Binding-site contacts:
Ligand atom O1B contacts residue TYR33 of chain 1.B at 2.6 Å (h-bond).
Ligand atom C7 contacts residue TYR98 of chain 1.A at 3.6 Å (hydrophobic).
Ligand atom O4 contacts residue ARG101 of chain 1.A at 2.8 Å (salt-bridge).
Ligand atom O5 contacts residue ARG101 of chain 1.A at 3.3 Å (salt-bridge).
Ligand atom O5 contacts residue GLY104 of chain 1.B at 3.7 Å.
Ligand atom O5 contacts residue TYR33 of chain 1.B at 4.0 Å.
Ligand atom O5 contacts residue TYR98 of chain 1.A at 3.8 Å.
Ligand atom C3 contacts residue ARG101 of chain 1.A at 3.9 Å.
Ligand atom C1 contacts residue ARG52 of chain 1.B at 3.7 Å.
Ligand atom O4 contacts residue GLY104 of chain 1.B at 2.7 Å (h-bond).
Ligand atom C4 contacts residue GLY104 of chain 1.B at 3.6 Å.
Ligand atom C3 contacts residue ARG33 of chain 1.A at 3.8 Å.
Ligand atom O5 contacts residue SER97 of chain 1.A at 2.7 Å (h-bond).
Ligand atom C4 contacts residue GLU107 of chain 1.B at 3.1 Å.
Ligand atom O7 contacts residue ASN31 of chain 1.A at 3.5 Å (h-bond).
Ligand atom O5 contacts residue ARG33 of chain 1.A at 3.7 Å.
Ligand atom O4 contacts residue HIS102 of chain 1.B at 3.2 Å (h-bond).
Ligand atom O7 contacts residue ASN56 of chain 1.B at 3.3 Å (h-bond).
Ligand atom C3 contacts residue TYR33 of chain 1.B at 3.8 Å (hydrophobic).
Ligand atom O4 contacts residue ARG33 of chain 1.A at 3.8 Å.
Ligand atom C4 contacts residue ARG101 of chain 1.A at 3.9 Å.
Ligand atom O7 contacts residue TYR98 of chain 1.A at 3.8 Å.
Ligand atom C4 contacts residue HIS102 of chain 1.B at 3.9 Å.
Ligand atom C5 contacts residue SER97 of chain 1.A at 3.6 Å.
Ligand atom O5 contacts residue HIS102 of chain 1.B at 2.8 Å (h-bond).
Ligand atom C3 contacts residue ARG33 of chain 1.A at 4.0 Å.
Ligand atom C4 contacts residue ARG33 of chain 1.A at 3.4 Å.
Ligand atom O7 contacts residue TYR33 of chain 1.B at 3.1 Å (h-bond).
Ligand atom O7 contacts residue TYR38 of chain 1.A at 3.3 Å.
Ligand atom C1 contacts residue TYR33 of chain 1.B at 3.6 Å (hydrophobic).
Ligand atom O4 contacts residue GLU107 of chain 1.B at 2.6 Å (salt-bridge).
Ligand atom C2 contacts residue TYR33 of chain 1.B at 3.9 Å (hydrophobic).
Ligand atom O1A contacts residue ARG52 of chain 1.B at 3.1 Å (salt-bridge).
Ligand atom O1B contacts residue ARG52 of chain 1.B at 2.6 Å (salt-bridge).
Ligand atom C5 contacts residue HIS102 of chain 1.B at 3.6 Å.
Ligand atom C5 contacts residue GLU107 of chain 1.B at 3.5 Å.
Ligand atom O1B contacts residue ARG33 of chain 1.A at 3.7 Å.
Ligand atom O8 contacts residue TYR33 of chain 1.B at 3.5 Å (h-bond).
Ligand atom C3 contacts residue GLY104 of chain 1.B at 3.4 Å.
Ligand atom O4 contacts residue ARG33 of chain 1.A at 3.6 Å.

Sequence of chain 1.B:
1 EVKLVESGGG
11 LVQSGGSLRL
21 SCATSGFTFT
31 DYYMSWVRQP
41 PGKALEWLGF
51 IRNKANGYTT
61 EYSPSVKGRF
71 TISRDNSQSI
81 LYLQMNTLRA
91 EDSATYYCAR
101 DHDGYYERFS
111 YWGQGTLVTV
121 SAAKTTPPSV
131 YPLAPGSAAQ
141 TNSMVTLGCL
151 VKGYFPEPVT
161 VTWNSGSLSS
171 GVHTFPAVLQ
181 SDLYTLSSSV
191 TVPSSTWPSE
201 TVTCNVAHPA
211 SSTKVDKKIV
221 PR

A small-molecule ligand and the protein it binds are described below.
Small molecule (SMILES): C=CCO[C@]1(C(=O)O)C[C@@H](O[C@]2(C(=O)O)C[C@@H](O)[C@@H](O)[C@@H]([C@H](O)CO[C@]3(C(=O)O)C[C@@H](O)[C@@H](O)[C@@H]([C@H](O)CO)O3)O2)[C@@H](O)[C@@H]([C@H](O)CO)O1

Sequence of chain 1.A:
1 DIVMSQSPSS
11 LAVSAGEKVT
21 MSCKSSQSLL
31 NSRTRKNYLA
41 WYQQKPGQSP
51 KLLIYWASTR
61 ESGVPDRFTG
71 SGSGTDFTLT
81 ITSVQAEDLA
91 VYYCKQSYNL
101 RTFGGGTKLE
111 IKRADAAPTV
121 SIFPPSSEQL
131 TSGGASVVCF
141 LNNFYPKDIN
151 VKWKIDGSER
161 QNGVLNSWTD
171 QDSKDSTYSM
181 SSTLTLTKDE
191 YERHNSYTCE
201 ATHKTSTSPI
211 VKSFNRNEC